Sequence of chain 16.A:
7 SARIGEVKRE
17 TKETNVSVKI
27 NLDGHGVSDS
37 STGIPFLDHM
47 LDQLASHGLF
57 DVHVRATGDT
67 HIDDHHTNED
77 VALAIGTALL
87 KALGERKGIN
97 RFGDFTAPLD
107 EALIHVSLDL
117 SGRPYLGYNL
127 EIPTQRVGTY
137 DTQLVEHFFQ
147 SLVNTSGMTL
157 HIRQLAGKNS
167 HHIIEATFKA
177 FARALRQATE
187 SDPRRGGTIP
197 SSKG

Sequence of chain 6.A:
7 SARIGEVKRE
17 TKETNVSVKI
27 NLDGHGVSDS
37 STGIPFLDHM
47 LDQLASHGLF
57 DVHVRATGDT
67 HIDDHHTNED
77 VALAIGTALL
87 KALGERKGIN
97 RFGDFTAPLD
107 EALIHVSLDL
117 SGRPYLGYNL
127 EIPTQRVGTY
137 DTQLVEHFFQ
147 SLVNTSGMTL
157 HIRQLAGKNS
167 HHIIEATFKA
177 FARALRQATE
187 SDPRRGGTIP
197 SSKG

Binding-site contacts:
Ligand atom N4 contacts residue GLU75 of chain 6.A at 3.2 Å (salt-bridge).
Ligand atom C6 contacts residue EDO1 of chain 6.J at 2.7 Å.
Ligand atom O11 contacts residue ARG97 of chain 17.A at 2.9 Å (salt-bridge).
Ligand atom O10 contacts residue 5DL1 of chain 17.D at 0.5 Å (h-bond).
Ligand atom O10 contacts residue LYS175 of chain 16.A at 2.6 Å (salt-bridge).
Ligand atom C7 contacts residue MN1 of chain 17.B at 3.3 Å.
Ligand atom C5 contacts residue HIS71 of chain 6.A at 3.3 Å.
Ligand atom N1 contacts residue GLU171 of chain 16.A at 3.3 Å (salt-bridge).
Ligand atom O13 contacts residue GLU19 of chain 6.A at 3.2 Å (salt-bridge).
Ligand atom C3 contacts residue MN1 of chain 17.C at 3.2 Å.
Ligand atom C8 contacts residue 5DL1 of chain 17.D at 0.3 Å.
Ligand atom O13 contacts residue GLU171 of chain 16.A at 2.7 Å (salt-bridge).
Ligand atom O13 contacts residue 5DL1 of chain 17.D at 0.7 Å (h-bond).
Ligand atom O13 contacts residue HIS45 of chain 16.A at 3.2 Å (h-bond).
Ligand atom C6 contacts residue 5DL1 of chain 17.D at 1.1 Å.
Ligand atom O12 contacts residue LYS199 of chain 17.A at 2.7 Å (salt-bridge).
Ligand atom O13 contacts residue MN1 of chain 17.B at 2.2 Å.
Ligand atom P9 contacts residue 5DL1 of chain 17.D at 0.2 Å.
Ligand atom C7 contacts residue 5DL1 of chain 17.D at 0.5 Å.
Ligand atom O10 contacts residue ARG119 of chain 17.A at 3.1 Å (salt-bridge).
Ligand atom N2 contacts residue 5DL1 of chain 17.D at 0.8 Å (h-bond).
Ligand atom O10 contacts residue ARG97 of chain 17.A at 3.2 Å (salt-bridge).
Ligand atom N1 contacts residue HIS72 of chain 6.A at 3.1 Å (h-bond).
Ligand atom N1 contacts residue HIS167 of chain 16.A at 3.3 Å (h-bond).
Ligand atom C5 contacts residue HIS167 of chain 16.A at 3.3 Å.
Ligand atom C5 contacts residue MN1 of chain 17.B at 3.2 Å.
Ligand atom N1 contacts residue MN1 of chain 17.B at 2.2 Å.
Ligand atom N2 contacts residue EDO1 of chain 6.J at 2.9 Å.
Ligand atom C5 contacts residue 5DL1 of chain 17.D at 0.3 Å.
Ligand atom N1 contacts residue 5DL1 of chain 17.D at 0.4 Å (h-bond).
Ligand atom N4 contacts residue HIS71 of chain 6.A at 3.1 Å (h-bond).
Ligand atom C7 contacts residue GLU171 of chain 16.A at 3.0 Å.
Ligand atom O12 contacts residue 5DL1 of chain 17.D at 0.1 Å (h-bond).
Ligand atom C3 contacts residue EDO1 of chain 6.J at 2.9 Å.
Ligand atom O11 contacts residue SER197 of chain 17.A at 2.7 Å (h-bond).
Ligand atom C3 contacts residue 5DL1 of chain 17.D at 0.6 Å.
Ligand atom O11 contacts residue 5DL1 of chain 17.D at 0.3 Å (h-bond).
Ligand atom O12 contacts residue ARG119 of chain 17.A at 2.9 Å (salt-bridge).
Ligand atom N4 contacts residue MN1 of chain 17.C at 2.3 Å.
Ligand atom N4 contacts residue 5DL1 of chain 17.D at 0.1 Å (h-bond).

This small molecule binds to this protein.
Small molecule (SMILES): O=P(O)(O)C[C@H](O)Cn1cncn1

Sequence of chain 17.A:
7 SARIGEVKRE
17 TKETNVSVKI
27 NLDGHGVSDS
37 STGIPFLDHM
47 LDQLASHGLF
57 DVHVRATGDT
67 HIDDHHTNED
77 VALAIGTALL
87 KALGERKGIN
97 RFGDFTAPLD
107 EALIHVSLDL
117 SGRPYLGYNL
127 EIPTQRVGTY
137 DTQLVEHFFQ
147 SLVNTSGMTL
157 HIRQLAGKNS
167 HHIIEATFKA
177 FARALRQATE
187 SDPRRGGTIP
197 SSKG